A small-molecule ligand and the protein it binds are described below.
Small molecule (SMILES): CC(=O)N[C@H]1CO[C@H](CO[C@H]2O[C@H](C)[C@@H](O)[C@@H](O)[C@@H]2O)[C@@H](O)[C@@H]1O

Sequence of chain 1.E:
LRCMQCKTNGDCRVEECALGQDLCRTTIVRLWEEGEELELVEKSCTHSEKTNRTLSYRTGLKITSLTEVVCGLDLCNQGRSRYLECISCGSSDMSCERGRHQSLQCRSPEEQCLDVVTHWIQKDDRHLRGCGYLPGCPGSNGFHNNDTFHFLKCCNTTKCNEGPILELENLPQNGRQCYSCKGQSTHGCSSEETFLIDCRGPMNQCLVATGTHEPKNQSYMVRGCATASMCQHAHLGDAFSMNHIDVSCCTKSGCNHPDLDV

Binding-site contacts:
Ligand atom N2 contacts residue ASN172 of chain 1.E at 3.6 Å.
Ligand atom O5 contacts residue PRO154 of chain 1.E at 4.0 Å.
Ligand atom O5 contacts residue CYS171 of chain 1.E at 3.8 Å.
Ligand atom C5 contacts residue CYS171 of chain 1.E at 4.0 Å (hydrophobic).
Ligand atom C8 contacts residue ASN172 of chain 1.E at 4.4 Å.
Ligand atom C5 contacts residue CYS170 of chain 1.E at 4.5 Å (hydrophobic).
Ligand atom C2 contacts residue ASN172 of chain 1.E at 2.6 Å.
Ligand atom C4 contacts residue ASN172 of chain 1.E at 3.6 Å.
Ligand atom O5 contacts residue ASN172 of chain 1.E at 4.2 Å.
Ligand atom C1 contacts residue ASN172 of chain 1.E at 3.9 Å.
Ligand atom C3 contacts residue ASN172 of chain 1.E at 3.6 Å.
Ligand atom C2 contacts residue THR173 of chain 1.E at 4.0 Å.
Ligand atom O3 contacts residue CYS171 of chain 1.E at 4.4 Å.
Ligand atom C2 contacts residue ASN172 of chain 1.E at 4.4 Å.
Ligand atom C6 contacts residue ASN172 of chain 1.E at 3.3 Å.
Ligand atom O6 contacts residue ASN172 of chain 1.E at 2.8 Å (h-bond).
Ligand atom C6 contacts residue PRO154 of chain 1.E at 3.8 Å (hydrophobic).
Ligand atom O3 contacts residue PRO154 of chain 1.E at 4.3 Å.
Ligand atom O2 contacts residue THR173 of chain 1.E at 3.3 Å (h-bond).
Ligand atom O3 contacts residue CYS176 of chain 1.E at 4.1 Å.
Ligand atom C5 contacts residue ASN172 of chain 1.E at 3.3 Å.
Ligand atom C1 contacts residue ASN172 of chain 1.E at 1.4 Å.
Ligand atom O7 contacts residue ASN172 of chain 1.E at 4.3 Å.
Ligand atom C7 contacts residue ASN172 of chain 1.E at 3.9 Å.
Ligand atom C5 contacts residue PRO154 of chain 1.E at 4.3 Å (hydrophobic).
Ligand atom O4 contacts residue LYS169 of chain 1.E at 4.3 Å.
Ligand atom O3 contacts residue ASN172 of chain 1.E at 4.2 Å.
Ligand atom C6 contacts residue GLY155 of chain 1.E at 4.3 Å.
Ligand atom C2 contacts residue CYS171 of chain 1.E at 4.4 Å (hydrophobic).
Ligand atom C4 contacts residue PRO154 of chain 1.E at 3.9 Å (hydrophobic).
Ligand atom O5 contacts residue ASN172 of chain 1.E at 2.4 Å (h-bond).